Sequence of chain 54.A:
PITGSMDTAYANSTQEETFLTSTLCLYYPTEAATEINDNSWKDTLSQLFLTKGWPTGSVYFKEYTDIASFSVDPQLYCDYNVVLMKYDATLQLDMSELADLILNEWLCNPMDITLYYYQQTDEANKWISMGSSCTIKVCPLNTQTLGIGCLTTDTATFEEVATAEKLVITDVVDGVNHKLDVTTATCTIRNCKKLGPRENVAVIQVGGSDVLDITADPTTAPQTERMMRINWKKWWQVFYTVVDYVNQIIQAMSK

Binding-site contacts:
Ligand atom C7 contacts residue ASN12 of chain 54.A at 4.3 Å.
Ligand atom O7 contacts residue ASN12 of chain 54.A at 4.2 Å.
Ligand atom C2 contacts residue ASN12 of chain 54.A at 3.5 Å.
Ligand atom N2 contacts residue ASN12 of chain 54.A at 4.0 Å.
Ligand atom C1 contacts residue ASN12 of chain 54.A at 2.1 Å.
Ligand atom C5 contacts residue ASN12 of chain 54.A at 3.9 Å.
Ligand atom O5 contacts residue ASN12 of chain 54.A at 2.5 Å (h-bond).

The protein below binds the small molecule below.
Small molecule (SMILES): CC(=O)N[C@H]1[C@H](O[C@H]2[C@H](O)[C@@H](NC(C)=O)CO[C@@H]2CO)O[C@H](CO)[C@@H](O)[C@@H]1O